Sequence of chain 1.B:
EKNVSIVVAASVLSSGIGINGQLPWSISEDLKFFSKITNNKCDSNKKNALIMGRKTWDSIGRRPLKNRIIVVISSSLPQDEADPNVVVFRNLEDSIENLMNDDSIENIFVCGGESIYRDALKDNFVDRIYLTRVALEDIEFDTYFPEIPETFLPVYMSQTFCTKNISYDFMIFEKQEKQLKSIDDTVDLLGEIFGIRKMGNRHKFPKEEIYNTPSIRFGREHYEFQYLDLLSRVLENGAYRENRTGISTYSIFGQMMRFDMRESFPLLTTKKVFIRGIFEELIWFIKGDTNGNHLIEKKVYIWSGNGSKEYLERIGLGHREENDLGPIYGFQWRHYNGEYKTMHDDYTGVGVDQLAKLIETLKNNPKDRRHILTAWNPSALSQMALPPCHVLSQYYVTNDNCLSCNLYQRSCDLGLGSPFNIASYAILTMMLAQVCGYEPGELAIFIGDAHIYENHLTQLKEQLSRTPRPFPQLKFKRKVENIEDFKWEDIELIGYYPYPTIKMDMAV

Binding-site contacts:
Ligand atom N8 contacts residue CYS113 of chain 1.B at 3.4 Å (h-bond).
Ligand atom NA2 contacts residue ASP32 of chain 1.B at 3.6 Å.
Ligand atom C7 contacts residue PHE36 of chain 1.B at 3.4 Å (hydrophobic).
Ligand atom N1 contacts residue VAL9 of chain 1.B at 3.5 Å (h-bond).
Ligand atom CT contacts residue ARG70 of chain 1.B at 3.2 Å.
Ligand atom CB contacts residue SER37 of chain 1.B at 3.6 Å.
Ligand atom C8A contacts residue PHE36 of chain 1.B at 3.5 Å (hydrophobic).
Ligand atom C12 contacts residue ILE62 of chain 1.B at 3.3 Å (hydrophobic).
Ligand atom NA2 contacts residue THR134 of chain 1.B at 3.3 Å (h-bond).
Ligand atom N8 contacts residue PHE36 of chain 1.B at 3.4 Å.
Ligand atom O2 contacts residue ARG70 of chain 1.B at 2.9 Å (salt-bridge).
Ligand atom C2 contacts residue ASP32 of chain 1.B at 3.5 Å.
Ligand atom O4 contacts residue ASP32 of chain 1.B at 3.4 Å (salt-bridge).
Ligand atom N3 contacts residue ALA11 of chain 1.B at 3.4 Å.
Ligand atom C4 contacts residue ASP32 of chain 1.B at 3.4 Å.
Ligand atom OE1 contacts residue LEU33 of chain 1.B at 3.5 Å.
Ligand atom C7 contacts residue CYS113 of chain 1.B at 2.9 Å (hydrophobic).
Ligand atom O2 contacts residue LEU67 of chain 1.B at 1.8 Å.
Ligand atom N1 contacts residue NDP1 of chain 1.M at 3.4 Å (h-bond).
Ligand atom O4 contacts residue LEU25 of chain 1.B at 3.5 Å.
Ligand atom O1 contacts residue ARG70 of chain 1.B at 2.8 Å (salt-bridge).
Ligand atom CG contacts residue SER37 of chain 1.B at 3.2 Å.
Ligand atom C13 contacts residue ILE62 of chain 1.B at 2.9 Å (hydrophobic).
Ligand atom NA2 contacts residue ALA11 of chain 1.B at 3.1 Å (h-bond).
Ligand atom CB contacts residue LEU33 of chain 1.B at 3.4 Å (hydrophobic).
Ligand atom O4 contacts residue LEU33 of chain 1.B at 2.9 Å.
Ligand atom C14 contacts residue ILE62 of chain 1.B at 3.2 Å (hydrophobic).
Ligand atom CT contacts residue LEU67 of chain 1.B at 2.8 Å (hydrophobic).
Ligand atom O2 contacts residue PHE36 of chain 1.B at 3.4 Å.
Ligand atom CT contacts residue PHE36 of chain 1.B at 3.6 Å (hydrophobic).
Ligand atom N10 contacts residue ILE62 of chain 1.B at 3.7 Å.
Ligand atom O1 contacts residue LEU67 of chain 1.B at 3.5 Å.
Ligand atom NA2 contacts residue VAL10 of chain 1.B at 2.9 Å.
Ligand atom N3 contacts residue ASP32 of chain 1.B at 2.6 Å (salt-bridge).
Ligand atom C8A contacts residue NDP1 of chain 1.M at 3.4 Å.
Ligand atom C2 contacts residue VAL10 of chain 1.B at 3.5 Å (hydrophobic).
Ligand atom N1 contacts residue VAL10 of chain 1.B at 3.4 Å.
Ligand atom N8 contacts residue VAL9 of chain 1.B at 3.3 Å (h-bond).
Ligand atom O1 contacts residue SER37 of chain 1.B at 3.6 Å.
Ligand atom C2 contacts residue ALA11 of chain 1.B at 3.5 Å (hydrophobic).

This protein binds this small molecule.
Small molecule (SMILES): Nc1nc(=O)c2c([nH]1)NCC(CNc1ccc(C(=O)N[C@@H](CCC(=O)O)C(=O)O)cc1)=N2